Sequence of chain 1.B:
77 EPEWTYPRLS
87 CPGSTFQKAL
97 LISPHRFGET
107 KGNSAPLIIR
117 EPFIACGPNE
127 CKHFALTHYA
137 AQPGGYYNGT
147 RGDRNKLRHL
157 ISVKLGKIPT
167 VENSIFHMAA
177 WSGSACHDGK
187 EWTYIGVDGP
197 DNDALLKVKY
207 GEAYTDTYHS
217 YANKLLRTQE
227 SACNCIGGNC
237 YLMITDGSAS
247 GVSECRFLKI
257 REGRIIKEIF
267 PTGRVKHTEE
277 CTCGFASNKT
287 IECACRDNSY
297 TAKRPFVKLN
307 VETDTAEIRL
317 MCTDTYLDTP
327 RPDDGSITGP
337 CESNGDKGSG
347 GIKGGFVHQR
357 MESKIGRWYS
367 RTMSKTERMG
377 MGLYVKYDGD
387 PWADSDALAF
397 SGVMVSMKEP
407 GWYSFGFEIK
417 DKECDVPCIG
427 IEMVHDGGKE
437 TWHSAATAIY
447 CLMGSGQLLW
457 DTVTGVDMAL

The small molecule below binds the protein below.
Small molecule (SMILES): CC(=O)N[C@H]1[C@H](O[C@H]2[C@H](O)[C@@H](NC(C)=O)CO[C@@H]2CO)O[C@H](CO)[C@@H](O)[C@@H]1O

Binding-site contacts:
Ligand atom C5 contacts residue TYR82 of chain 1.B at 3.8 Å (hydrophobic).
Ligand atom O7 contacts residue ASN284 of chain 1.B at 4.5 Å.
Ligand atom C4 contacts residue ASN284 of chain 1.B at 4.2 Å.
Ligand atom N2 contacts residue ASN284 of chain 1.B at 3.0 Å (h-bond).
Ligand atom C7 contacts residue ASN284 of chain 1.B at 3.6 Å.
Ligand atom C2 contacts residue ASN284 of chain 1.B at 2.5 Å.
Ligand atom C1 contacts residue ASN284 of chain 1.B at 1.4 Å.
Ligand atom C6 contacts residue TYR82 of chain 1.B at 3.9 Å (hydrophobic).
Ligand atom C2 contacts residue PRO83 of chain 1.B at 3.6 Å (hydrophobic).
Ligand atom C1 contacts residue PRO83 of chain 1.B at 3.8 Å (hydrophobic).
Ligand atom O7 contacts residue ARG84 of chain 1.B at 3.9 Å.
Ligand atom C7 contacts residue PRO83 of chain 1.B at 3.6 Å (hydrophobic).
Ligand atom O7 contacts residue PRO83 of chain 1.B at 3.6 Å (h-bond).
Ligand atom O7 contacts residue GLU79 of chain 1.B at 4.3 Å.
Ligand atom C5 contacts residue ASN284 of chain 1.B at 3.6 Å.
Ligand atom C1 contacts residue TYR82 of chain 1.B at 4.3 Å (hydrophobic).
Ligand atom O7 contacts residue LEU85 of chain 1.B at 4.0 Å.
Ligand atom C7 contacts residue ARG84 of chain 1.B at 4.5 Å.
Ligand atom C3 contacts residue PRO83 of chain 1.B at 3.8 Å (hydrophobic).
Ligand atom O7 contacts residue TYR82 of chain 1.B at 3.9 Å.
Ligand atom N2 contacts residue PRO83 of chain 1.B at 2.8 Å (h-bond).
Ligand atom O5 contacts residue ASN284 of chain 1.B at 2.3 Å (h-bond).
Ligand atom C8 contacts residue ASN284 of chain 1.B at 4.0 Å.
Ligand atom N2 contacts residue ARG84 of chain 1.B at 4.2 Å.
Ligand atom O5 contacts residue TYR82 of chain 1.B at 4.2 Å.
Ligand atom C3 contacts residue ASN284 of chain 1.B at 3.9 Å.